This small molecule binds to this protein.
Small molecule (SMILES): CCCC[C@H](OP(=O)(O)O)C(=O)N[C@@H](CC(C)C)C(=O)Nc1ccc([N+](=O)[O-])cc1

Binding-site contacts:
Ligand atom O11 contacts residue ILE44 of chain 1.A at 2.9 Å (h-bond).
Ligand atom O3 contacts residue CYS90 of chain 1.A at 3.8 Å.
Ligand atom C23 contacts residue GLU87 of chain 1.A at 3.8 Å.
Ligand atom O4 contacts residue ZN1 of chain 1.B at 3.6 Å.
Ligand atom C17 contacts residue GLU42 of chain 1.A at 3.5 Å.
Ligand atom C22 contacts residue GLU87 of chain 1.A at 3.8 Å.
Ligand atom O4 contacts residue CYS90 of chain 1.A at 3.7 Å.
Ligand atom C10 contacts residue HIS132 of chain 1.A at 3.8 Å.
Ligand atom C9 contacts residue CYS129 of chain 1.A at 3.9 Å (hydrophobic).
Ligand atom C10 contacts residue GLY89 of chain 1.A at 3.9 Å.
Ligand atom O2 contacts residue GLU133 of chain 1.A at 3.2 Å (salt-bridge).
Ligand atom N12 contacts residue GLY89 of chain 1.A at 3.2 Å (h-bond).
Ligand atom C14 contacts residue ARG97 of chain 1.A at 3.9 Å.
Ligand atom C5 contacts residue GLY89 of chain 1.A at 3.6 Å.
Ligand atom C17 contacts residue LEU91 of chain 1.A at 3.9 Å (hydrophobic).
Ligand atom O11 contacts residue GLY43 of chain 1.A at 3.2 Å.
Ligand atom P1 contacts residue GLN50 of chain 1.A at 3.5 Å.
Ligand atom O20 contacts residue GLY89 of chain 1.A at 3.0 Å (h-bond).
Ligand atom C23 contacts residue ILE86 of chain 1.A at 3.7 Å (hydrophobic).
Ligand atom O3 contacts residue GLU133 of chain 1.A at 3.0 Å (salt-bridge).
Ligand atom C17 contacts residue GLY43 of chain 1.A at 3.8 Å.
Ligand atom P1 contacts residue GLU133 of chain 1.A at 3.4 Å.
Ligand atom O4 contacts residue LEU91 of chain 1.A at 2.8 Å (h-bond).
Ligand atom C7 contacts residue GLU133 of chain 1.A at 3.3 Å.
Ligand atom C8 contacts residue ILE44 of chain 1.A at 3.4 Å (hydrophobic).
Ligand atom C10 contacts residue GLU88 of chain 1.A at 3.6 Å.
Ligand atom O20 contacts residue GLU88 of chain 1.A at 3.9 Å.
Ligand atom O4 contacts residue GLN50 of chain 1.A at 3.0 Å (h-bond).
Ligand atom O3 contacts residue GLN50 of chain 1.A at 3.1 Å (h-bond).
Ligand atom P1 contacts residue GLY45 of chain 1.A at 3.3 Å.
Ligand atom C9 contacts residue ILE44 of chain 1.A at 3.9 Å (hydrophobic).
Ligand atom O3 contacts residue HIS136 of chain 1.A at 3.1 Å (h-bond).
Ligand atom O3 contacts residue ZN1 of chain 1.B at 2.0 Å.
Ligand atom O3 contacts residue HIS132 of chain 1.A at 3.2 Å (h-bond).
Ligand atom P1 contacts residue ZN1 of chain 1.B at 3.3 Å.
Ligand atom C16 contacts residue LEU91 of chain 1.A at 3.7 Å (hydrophobic).
Ligand atom C26 contacts residue ILE44 of chain 1.A at 3.8 Å (hydrophobic).
Ligand atom C7 contacts residue HIS132 of chain 1.A at 3.7 Å.
Ligand atom O2 contacts residue GLY45 of chain 1.A at 3.2 Å (h-bond).
Ligand atom C7 contacts residue GLY89 of chain 1.A at 3.9 Å.

Sequence of chain 1.A:
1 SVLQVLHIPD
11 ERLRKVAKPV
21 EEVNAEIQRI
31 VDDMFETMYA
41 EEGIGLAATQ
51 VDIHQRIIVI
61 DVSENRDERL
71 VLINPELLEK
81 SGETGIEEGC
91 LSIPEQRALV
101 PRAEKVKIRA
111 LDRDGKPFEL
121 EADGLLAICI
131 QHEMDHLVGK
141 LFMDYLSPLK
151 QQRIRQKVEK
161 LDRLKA